Binding-site contacts:
Ligand atom C4 contacts residue ASN468 of chain 1.A at 4.2 Å.
Ligand atom C1 contacts residue ASN468 of chain 1.A at 1.4 Å.
Ligand atom O6 contacts residue TYR514 of chain 1.A at 3.5 Å (h-bond).
Ligand atom O6 contacts residue THR478 of chain 1.A at 4.5 Å.
Ligand atom O7 contacts residue ASN468 of chain 1.A at 3.9 Å.
Ligand atom C7 contacts residue ASN468 of chain 1.A at 3.7 Å.
Ligand atom N2 contacts residue ASN468 of chain 1.A at 3.0 Å (h-bond).
Ligand atom C6 contacts residue TYR514 of chain 1.A at 3.8 Å (hydrophobic).
Ligand atom O5 contacts residue ASN468 of chain 1.A at 2.3 Å (h-bond).
Ligand atom C4 contacts residue TYR514 of chain 1.A at 4.4 Å (hydrophobic).
Ligand atom C2 contacts residue GLN476 of chain 1.A at 4.2 Å.
Ligand atom C8 contacts residue GLN476 of chain 1.A at 4.0 Å.
Ligand atom C7 contacts residue GLN476 of chain 1.A at 4.2 Å.
Ligand atom O4 contacts residue TYR514 of chain 1.A at 3.9 Å.
Ligand atom C3 contacts residue ASN468 of chain 1.A at 3.8 Å.
Ligand atom C2 contacts residue ASN468 of chain 1.A at 2.5 Å.
Ligand atom C5 contacts residue ASN468 of chain 1.A at 3.6 Å.
Ligand atom N2 contacts residue GLN476 of chain 1.A at 3.4 Å (h-bond).

The protein below binds the small molecule below.
Small molecule (SMILES): CC(=O)N[C@@H]1[C@@H](O)[C@H](O)[C@@H](CO)O[C@H]1O

Sequence of chain 1.A:
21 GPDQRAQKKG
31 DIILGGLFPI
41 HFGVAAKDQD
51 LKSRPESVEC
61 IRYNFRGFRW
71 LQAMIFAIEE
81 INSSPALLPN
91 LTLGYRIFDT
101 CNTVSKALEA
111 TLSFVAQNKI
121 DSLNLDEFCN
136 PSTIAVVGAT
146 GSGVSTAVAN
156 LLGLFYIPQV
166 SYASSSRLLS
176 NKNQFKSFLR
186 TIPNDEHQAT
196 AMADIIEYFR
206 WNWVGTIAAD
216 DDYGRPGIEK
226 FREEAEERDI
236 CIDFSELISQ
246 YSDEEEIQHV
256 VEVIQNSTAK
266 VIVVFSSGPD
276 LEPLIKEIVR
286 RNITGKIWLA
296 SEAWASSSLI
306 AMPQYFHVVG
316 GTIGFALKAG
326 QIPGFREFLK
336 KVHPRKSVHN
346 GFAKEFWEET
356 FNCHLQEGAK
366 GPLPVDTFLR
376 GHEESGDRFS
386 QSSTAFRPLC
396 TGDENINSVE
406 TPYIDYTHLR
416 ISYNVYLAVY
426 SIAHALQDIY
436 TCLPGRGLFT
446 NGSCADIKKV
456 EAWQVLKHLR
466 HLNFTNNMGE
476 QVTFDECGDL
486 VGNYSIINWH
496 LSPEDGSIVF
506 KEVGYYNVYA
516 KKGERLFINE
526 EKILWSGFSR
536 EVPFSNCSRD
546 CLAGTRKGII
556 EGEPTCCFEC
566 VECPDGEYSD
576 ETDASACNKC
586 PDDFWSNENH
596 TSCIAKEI